A small-molecule ligand and the protein it binds are described below.
Small molecule (SMILES): CC(=O)N[C@H]1[C@H](O[C@H]2[C@H](O)[C@@H](NC(C)=O)CO[C@@H]2CO)O[C@H](CO)[C@@H](O[C@@H]2O[C@H](CO[C@H]3O[C@H](CO[C@H]4O[C@H](CO)[C@@H](O)[C@H](O)[C@@H]4O)[C@@H](O)[C@H](O[C@H]4O[C@H](CO)[C@@H](O)[C@H](O)[C@@H]4O)[C@@H]3O)[C@@H](O)[C@H](O[C@H]3O[C@H](CO)[C@@H](O)[C@H](O)[C@@H]3O[C@H]3O[C@H](CO)[C@@H](O)[C@H](O)[C@@H]3O[C@H]3O[C@H](CO)[C@@H](O)[C@H](O)[C@@H]3O)[C@@H]2O)[C@@H]1O

Sequence of chain 1.D:
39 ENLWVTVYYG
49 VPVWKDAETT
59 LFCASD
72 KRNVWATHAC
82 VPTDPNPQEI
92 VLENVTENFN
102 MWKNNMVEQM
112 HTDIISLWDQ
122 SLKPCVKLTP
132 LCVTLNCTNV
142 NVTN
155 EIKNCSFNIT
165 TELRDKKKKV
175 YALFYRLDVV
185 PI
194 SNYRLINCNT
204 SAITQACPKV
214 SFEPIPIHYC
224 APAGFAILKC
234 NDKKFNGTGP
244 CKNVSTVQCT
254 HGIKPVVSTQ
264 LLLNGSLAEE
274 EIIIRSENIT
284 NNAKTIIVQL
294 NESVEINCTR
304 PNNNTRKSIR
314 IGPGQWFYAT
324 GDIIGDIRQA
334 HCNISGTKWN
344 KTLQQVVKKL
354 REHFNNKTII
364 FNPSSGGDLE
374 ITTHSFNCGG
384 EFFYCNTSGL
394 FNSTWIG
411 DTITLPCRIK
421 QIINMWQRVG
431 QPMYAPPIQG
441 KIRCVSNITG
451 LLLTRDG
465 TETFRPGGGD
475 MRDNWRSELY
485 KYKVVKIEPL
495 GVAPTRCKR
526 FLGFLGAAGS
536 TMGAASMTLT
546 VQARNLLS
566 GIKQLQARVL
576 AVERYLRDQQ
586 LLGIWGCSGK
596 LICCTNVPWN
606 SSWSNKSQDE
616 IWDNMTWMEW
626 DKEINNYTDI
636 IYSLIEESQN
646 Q

Binding-site contacts:
Ligand atom O7 contacts residue VAL107 of chain 1.F at 3.5 Å.
Ligand atom C8 contacts residue THR302 of chain 1.D at 3.5 Å.
Ligand atom C1 contacts residue ASN336 of chain 1.D at 1.5 Å.
Ligand atom C3 contacts residue GLY61 of chain 1.E at 3.9 Å.
Ligand atom O3 contacts residue GLY106 of chain 1.F at 4.0 Å.
Ligand atom C2 contacts residue ASN336 of chain 1.D at 2.5 Å.
Ligand atom O7 contacts residue VAL108 of chain 1.F at 3.0 Å (h-bond).
Ligand atom O6 contacts residue ARG103 of chain 1.F at 2.9 Å (salt-bridge).
Ligand atom C6 contacts residue SER24 of chain 1.E at 3.7 Å.
Ligand atom C7 contacts residue HIS334 of chain 1.D at 3.9 Å.
Ligand atom O3 contacts residue HIS334 of chain 1.D at 4.0 Å.
Ligand atom C3 contacts residue HIS334 of chain 1.D at 3.7 Å.
Ligand atom O2 contacts residue ARG102 of chain 1.F at 3.5 Å (salt-bridge).
Ligand atom O3 contacts residue GLY61 of chain 1.E at 2.9 Å (h-bond).
Ligand atom O6 contacts residue SER24 of chain 1.E at 2.9 Å (h-bond).
Ligand atom C5 contacts residue ASN336 of chain 1.D at 3.7 Å.
Ligand atom C1 contacts residue ARG103 of chain 1.F at 3.8 Å.
Ligand atom C8 contacts residue VAL108 of chain 1.F at 3.9 Å (hydrophobic).
Ligand atom C3 contacts residue ILE104 of chain 1.F at 3.8 Å (hydrophobic).
Ligand atom C4 contacts residue SER62 of chain 1.E at 3.8 Å.
Ligand atom O7 contacts residue ASN336 of chain 1.D at 3.4 Å (h-bond).
Ligand atom O5 contacts residue ARG103 of chain 1.F at 3.1 Å (salt-bridge).
Ligand atom O6 contacts residue ASN44 of chain 1.E at 2.9 Å (h-bond).
Ligand atom N2 contacts residue ASN336 of chain 1.D at 2.8 Å (h-bond).
Ligand atom O3 contacts residue ASN45 of chain 1.E at 3.4 Å (h-bond).
Ligand atom O5 contacts residue ASN336 of chain 1.D at 2.4 Å (h-bond).
Ligand atom C8 contacts residue ASN300 of chain 1.D at 3.6 Å.
Ligand atom C7 contacts residue ASN336 of chain 1.D at 3.2 Å.
Ligand atom O3 contacts residue PRO60 of chain 1.E at 3.5 Å.
Ligand atom O4 contacts residue ASN44 of chain 1.E at 3.6 Å (h-bond).
Ligand atom C2 contacts residue GLY106 of chain 1.F at 3.8 Å.
Ligand atom O7 contacts residue GLY106 of chain 1.F at 3.9 Å.
Ligand atom C8 contacts residue HIS334 of chain 1.D at 3.9 Å.
Ligand atom C2 contacts residue HIS334 of chain 1.D at 3.9 Å.
Ligand atom N2 contacts residue HIS334 of chain 1.D at 3.0 Å (h-bond).
Ligand atom C3 contacts residue ASN336 of chain 1.D at 3.8 Å.
Ligand atom O6 contacts residue ARG331 of chain 1.D at 3.2 Å (salt-bridge).
Ligand atom O4 contacts residue ASN45 of chain 1.E at 3.2 Å (h-bond).
Ligand atom C5 contacts residue ILE104 of chain 1.F at 3.8 Å (hydrophobic).
Ligand atom C4 contacts residue GLY106 of chain 1.F at 3.8 Å.

Sequence of chain 1.E:
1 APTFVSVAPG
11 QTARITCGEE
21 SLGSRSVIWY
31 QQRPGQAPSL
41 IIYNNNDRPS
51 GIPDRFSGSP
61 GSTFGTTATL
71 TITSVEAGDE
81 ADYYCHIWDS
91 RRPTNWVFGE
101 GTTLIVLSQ

Sequence of chain 1.F:
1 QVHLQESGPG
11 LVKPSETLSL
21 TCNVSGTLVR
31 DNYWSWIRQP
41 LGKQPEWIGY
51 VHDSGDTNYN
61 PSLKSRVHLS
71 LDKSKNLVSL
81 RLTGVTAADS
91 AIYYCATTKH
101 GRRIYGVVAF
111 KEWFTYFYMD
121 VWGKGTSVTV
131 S